Binding-site contacts:
Ligand atom N3 contacts residue ASN16 of chain 2.O at 2.8 Å (h-bond).
Ligand atom C4 contacts residue SER17 of chain 2.O at 4.1 Å.
Ligand atom O4 contacts residue THR21 of chain 2.O at 4.2 Å.
Ligand atom OP2 contacts residue SER77 of chain 2.A at 4.0 Å.
Ligand atom OP2 contacts residue ILE23 of chain 2.O at 4.0 Å.
Ligand atom N3 contacts residue ARG125 of chain 2.A at 3.7 Å.
Ligand atom O4 contacts residue ARG125 of chain 2.A at 4.0 Å.
Ligand atom C4' contacts residue ARG125 of chain 2.A at 4.3 Å.
Ligand atom OP3 contacts residue ARG125 of chain 2.A at 2.7 Å.
Ligand atom P contacts residue ARG125 of chain 2.A at 3.7 Å.
Ligand atom OP2 contacts residue ARG131 of chain 2.A at 3.8 Å.
Ligand atom C2' contacts residue ARG125 of chain 2.A at 3.8 Å.
Ligand atom OP1 contacts residue ARG131 of chain 2.A at 3.4 Å (salt-bridge).
Ligand atom OP3 contacts residue SER77 of chain 2.A at 4.3 Å.
Ligand atom C4 contacts residue ARG125 of chain 2.A at 3.7 Å.
Ligand atom O5' contacts residue ARG131 of chain 2.A at 3.0 Å (salt-bridge).
Ligand atom O5' contacts residue ARG125 of chain 2.A at 3.1 Å (salt-bridge).
Ligand atom C5' contacts residue ARG131 of chain 2.A at 3.5 Å.
Ligand atom C5 contacts residue THR21 of chain 2.O at 4.5 Å.
Ligand atom C4 contacts residue ASN16 of chain 2.O at 4.0 Å.
Ligand atom C1' contacts residue ARG125 of chain 2.A at 4.3 Å.
Ligand atom O3' contacts residue ARG125 of chain 2.A at 4.0 Å.
Ligand atom N1 contacts residue ASN16 of chain 2.O at 4.4 Å.
Ligand atom N1 contacts residue ARG125 of chain 2.A at 3.8 Å.
Ligand atom OP1 contacts residue ARG125 of chain 2.A at 2.8 Å (salt-bridge).
Ligand atom O2 contacts residue ARG125 of chain 2.A at 4.1 Å.
Ligand atom O2 contacts residue ASN16 of chain 2.O at 2.7 Å (h-bond).
Ligand atom OP3 contacts residue ILE23 of chain 2.O at 4.3 Å.
Ligand atom O4 contacts residue SER17 of chain 2.O at 3.2 Å.
Ligand atom C5' contacts residue ARG125 of chain 2.A at 4.2 Å.
Ligand atom C5 contacts residue ARG125 of chain 2.A at 3.6 Å.
Ligand atom P contacts residue ILE23 of chain 2.O at 4.2 Å.
Ligand atom C3' contacts residue ARG125 of chain 2.A at 3.3 Å.
Ligand atom N3 contacts residue SER17 of chain 2.O at 4.4 Å.
Ligand atom O4 contacts residue ASN16 of chain 2.O at 4.3 Å.
Ligand atom C2 contacts residue ARG125 of chain 2.A at 3.9 Å.
Ligand atom P contacts residue ARG131 of chain 2.A at 3.6 Å.
Ligand atom C2 contacts residue ASN16 of chain 2.O at 3.1 Å.
Ligand atom OP1 contacts residue ILE23 of chain 2.O at 3.7 Å.
Ligand atom C6 contacts residue ARG125 of chain 2.A at 3.6 Å.

Sequence of chain 2.A:
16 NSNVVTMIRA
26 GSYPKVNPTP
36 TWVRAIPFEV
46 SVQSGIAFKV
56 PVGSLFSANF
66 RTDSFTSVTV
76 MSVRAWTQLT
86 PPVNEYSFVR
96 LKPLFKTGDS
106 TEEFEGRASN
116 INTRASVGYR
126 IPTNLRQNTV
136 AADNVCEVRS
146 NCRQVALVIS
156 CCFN

The protein below binds the small molecule below.
Small molecule (SMILES): CO[P](=O)(O)O[C@H]1[C@@H](O)[C@H](n2ccc(=O)[nH]c2=O)O[C@@H]1COP(=O)(O)O

Sequence of chain 2.O:
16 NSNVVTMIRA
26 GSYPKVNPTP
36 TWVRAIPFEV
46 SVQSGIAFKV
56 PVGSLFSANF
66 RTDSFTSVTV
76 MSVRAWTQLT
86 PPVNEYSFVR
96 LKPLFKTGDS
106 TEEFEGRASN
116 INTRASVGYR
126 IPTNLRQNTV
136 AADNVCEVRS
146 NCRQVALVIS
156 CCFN